This small molecule binds to this protein.
Small molecule (SMILES): OC[C@H]1O[C@H](O[C@H]2[C@H](O)[C@@H](O)[C@@H](O)O[C@@H]2CO)[C@H](O)[C@@H](O)[C@@H]1O

Sequence of chain 1.D:
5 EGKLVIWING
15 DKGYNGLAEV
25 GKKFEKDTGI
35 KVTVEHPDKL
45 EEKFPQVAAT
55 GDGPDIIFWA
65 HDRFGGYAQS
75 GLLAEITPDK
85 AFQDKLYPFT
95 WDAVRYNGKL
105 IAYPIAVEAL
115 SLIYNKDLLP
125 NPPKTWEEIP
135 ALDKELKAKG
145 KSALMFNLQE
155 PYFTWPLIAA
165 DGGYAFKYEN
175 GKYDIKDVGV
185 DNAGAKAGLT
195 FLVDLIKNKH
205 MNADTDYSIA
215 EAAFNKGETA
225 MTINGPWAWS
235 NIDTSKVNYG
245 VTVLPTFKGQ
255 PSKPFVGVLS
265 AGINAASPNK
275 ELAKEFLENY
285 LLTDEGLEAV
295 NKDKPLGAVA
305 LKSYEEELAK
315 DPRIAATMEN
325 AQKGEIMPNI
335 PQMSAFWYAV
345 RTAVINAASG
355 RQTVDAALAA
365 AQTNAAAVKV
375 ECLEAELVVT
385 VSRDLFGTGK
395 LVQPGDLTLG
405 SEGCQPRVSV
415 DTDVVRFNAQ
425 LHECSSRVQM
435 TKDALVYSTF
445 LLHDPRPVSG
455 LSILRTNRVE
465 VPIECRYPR

Binding-site contacts:
Ligand atom C3 contacts residue TRP63 of chain 1.D at 3.5 Å (hydrophobic).
Ligand atom O6 contacts residue PRO155 of chain 1.D at 3.3 Å.
Ligand atom O3 contacts residue TRP341 of chain 1.D at 3.7 Å.
Ligand atom O2 contacts residue GLU112 of chain 1.D at 2.5 Å (salt-bridge).
Ligand atom O2 contacts residue TRP63 of chain 1.D at 3.3 Å (h-bond).
Ligand atom O2 contacts residue MET331 of chain 1.D at 4.0 Å.
Ligand atom O4 contacts residue ARG67 of chain 1.D at 3.2 Å (salt-bridge).
Ligand atom C2 contacts residue LYS16 of chain 1.D at 3.7 Å.
Ligand atom O1 contacts residue ASN13 of chain 1.D at 3.5 Å (h-bond).
Ligand atom O5 contacts residue ASP15 of chain 1.D at 3.9 Å.
Ligand atom C6 contacts residue TYR156 of chain 1.D at 3.7 Å (hydrophobic).
Ligand atom O3 contacts residue ALA64 of chain 1.D at 3.3 Å.
Ligand atom O6 contacts residue PHE157 of chain 1.D at 4.0 Å.
Ligand atom O2 contacts residue LYS16 of chain 1.D at 2.8 Å (salt-bridge).
Ligand atom O3 contacts residue ASP66 of chain 1.D at 2.6 Å (salt-bridge).
Ligand atom C3 contacts residue ASP66 of chain 1.D at 3.5 Å.
Ligand atom O3 contacts residue ARG67 of chain 1.D at 3.0 Å (salt-bridge).
Ligand atom O1 contacts residue LYS16 of chain 1.D at 2.8 Å (salt-bridge).
Ligand atom O2 contacts residue ALA64 of chain 1.D at 3.3 Å.
Ligand atom C1 contacts residue ASP15 of chain 1.D at 3.4 Å.
Ligand atom O6 contacts residue GLU154 of chain 1.D at 2.6 Å (salt-bridge).
Ligand atom O3 contacts residue GLU112 of chain 1.D at 3.7 Å.
Ligand atom C2 contacts residue TRP341 of chain 1.D at 4.0 Å (hydrophobic).
Ligand atom C6 contacts residue TRP341 of chain 1.D at 3.5 Å (hydrophobic).
Ligand atom C4 contacts residue TYR156 of chain 1.D at 3.9 Å (hydrophobic).
Ligand atom C2 contacts residue ASP66 of chain 1.D at 3.3 Å.
Ligand atom O3 contacts residue TRP63 of chain 1.D at 3.4 Å (h-bond).
Ligand atom C1 contacts residue TYR156 of chain 1.D at 3.6 Å (hydrophobic).
Ligand atom O2 contacts residue TRP231 of chain 1.D at 3.9 Å.
Ligand atom C6 contacts residue GLU154 of chain 1.D at 3.4 Å.
Ligand atom C4 contacts residue TRP341 of chain 1.D at 3.6 Å (hydrophobic).
Ligand atom O6 contacts residue TYR156 of chain 1.D at 3.1 Å (h-bond).
Ligand atom O2 contacts residue ASP66 of chain 1.D at 2.5 Å (salt-bridge).
Ligand atom O5 contacts residue TYR156 of chain 1.D at 3.3 Å.
Ligand atom C2 contacts residue GLU112 of chain 1.D at 3.2 Å.
Ligand atom C6 contacts residue PRO155 of chain 1.D at 3.8 Å (hydrophobic).
Ligand atom C1 contacts residue LYS16 of chain 1.D at 3.4 Å.
Ligand atom C1 contacts residue TRP231 of chain 1.D at 3.7 Å (hydrophobic).
Ligand atom C2 contacts residue TRP231 of chain 1.D at 3.7 Å (hydrophobic).
Ligand atom O1 contacts residue ASP15 of chain 1.D at 2.7 Å (salt-bridge).